Sequence of chain 1.A:
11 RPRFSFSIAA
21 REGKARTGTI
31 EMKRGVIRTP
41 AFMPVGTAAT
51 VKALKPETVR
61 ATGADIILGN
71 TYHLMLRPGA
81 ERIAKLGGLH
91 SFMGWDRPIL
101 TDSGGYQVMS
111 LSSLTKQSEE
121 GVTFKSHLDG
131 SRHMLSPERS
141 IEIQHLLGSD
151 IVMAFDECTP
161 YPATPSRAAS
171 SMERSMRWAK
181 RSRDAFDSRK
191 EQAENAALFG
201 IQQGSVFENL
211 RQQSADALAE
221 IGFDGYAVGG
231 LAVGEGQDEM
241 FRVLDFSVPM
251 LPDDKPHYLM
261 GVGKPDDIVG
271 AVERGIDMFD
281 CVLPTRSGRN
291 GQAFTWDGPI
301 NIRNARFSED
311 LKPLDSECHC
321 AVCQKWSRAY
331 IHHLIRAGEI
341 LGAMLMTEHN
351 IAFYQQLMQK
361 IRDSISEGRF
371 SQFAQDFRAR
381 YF

This protein binds this small molecule.
Small molecule (SMILES): Nc1cc(N)c2c(=O)[nH][nH]c(=O)c2c1

Binding-site contacts:
Ligand atom O11 contacts residue CYS158 of chain 1.A at 3.3 Å (h-bond).
Ligand atom O3 contacts residue TYR106 of chain 1.A at 3.5 Å.
Ligand atom N12 contacts residue CYS158 of chain 1.A at 4.1 Å.
Ligand atom C7 contacts residue LEU231 of chain 1.A at 3.9 Å (hydrophobic).
Ligand atom O3 contacts residue MET260 of chain 1.A at 3.5 Å.
Ligand atom O11 contacts residue GLN203 of chain 1.A at 3.0 Å (h-bond).
Ligand atom C10 contacts residue GLY229 of chain 1.A at 3.9 Å.
Ligand atom C10 contacts residue ASP156 of chain 1.A at 3.7 Å.
Ligand atom C6 contacts residue MET260 of chain 1.A at 3.9 Å (hydrophobic).
Ligand atom C7 contacts residue TYR106 of chain 1.A at 3.8 Å (hydrophobic).
Ligand atom N13 contacts residue GLY261 of chain 1.A at 4.1 Å.
Ligand atom O11 contacts residue GLY230 of chain 1.A at 2.6 Å (h-bond).
Ligand atom N1 contacts residue ASP156 of chain 1.A at 3.0 Å (salt-bridge).
Ligand atom N12 contacts residue GLN203 of chain 1.A at 3.6 Å.
Ligand atom C10 contacts residue GLN203 of chain 1.A at 3.7 Å.
Ligand atom N14 contacts residue TYR106 of chain 1.A at 3.8 Å.
Ligand atom C10 contacts residue GLY230 of chain 1.A at 3.7 Å.
Ligand atom C6 contacts residue GLY261 of chain 1.A at 4.0 Å.
Ligand atom C7 contacts residue MET260 of chain 1.A at 3.8 Å (hydrophobic).
Ligand atom C6 contacts residue TYR106 of chain 1.A at 3.8 Å (hydrophobic).
Ligand atom C5 contacts residue TYR106 of chain 1.A at 3.7 Å (hydrophobic).
Ligand atom O11 contacts residue GLY229 of chain 1.A at 3.3 Å.
Ligand atom C8 contacts residue CYS158 of chain 1.A at 4.0 Å (hydrophobic).
Ligand atom C4 contacts residue TYR106 of chain 1.A at 3.7 Å (hydrophobic).
Ligand atom N13 contacts residue MET260 of chain 1.A at 3.4 Å (h-bond).
Ligand atom C4 contacts residue MET260 of chain 1.A at 4.0 Å (hydrophobic).
Ligand atom C9 contacts residue MET260 of chain 1.A at 4.2 Å (hydrophobic).
Ligand atom N13 contacts residue LEU231 of chain 1.A at 2.8 Å (h-bond).
Ligand atom O11 contacts residue ASP156 of chain 1.A at 3.9 Å.
Ligand atom N12 contacts residue ASP156 of chain 1.A at 2.7 Å (salt-bridge).
Ligand atom N1 contacts residue ILE201 of chain 1.A at 4.0 Å.
Ligand atom N1 contacts residue MET260 of chain 1.A at 4.0 Å.
Ligand atom C8 contacts residue GLY230 of chain 1.A at 3.8 Å.
Ligand atom C10 contacts residue CYS158 of chain 1.A at 3.8 Å (hydrophobic).
Ligand atom C2 contacts residue TYR106 of chain 1.A at 3.7 Å (hydrophobic).
Ligand atom C9 contacts residue CYS158 of chain 1.A at 4.1 Å (hydrophobic).
Ligand atom C5 contacts residue MET260 of chain 1.A at 4.0 Å (hydrophobic).
Ligand atom C9 contacts residue TYR106 of chain 1.A at 3.9 Å (hydrophobic).
Ligand atom C2 contacts residue MET260 of chain 1.A at 3.6 Å (hydrophobic).
Ligand atom C8 contacts residue TYR106 of chain 1.A at 4.1 Å (hydrophobic).